A small-molecule ligand and the protein it binds are described below.
Small molecule (SMILES): NCCCC(=O)O

Sequence of chain 1.G:
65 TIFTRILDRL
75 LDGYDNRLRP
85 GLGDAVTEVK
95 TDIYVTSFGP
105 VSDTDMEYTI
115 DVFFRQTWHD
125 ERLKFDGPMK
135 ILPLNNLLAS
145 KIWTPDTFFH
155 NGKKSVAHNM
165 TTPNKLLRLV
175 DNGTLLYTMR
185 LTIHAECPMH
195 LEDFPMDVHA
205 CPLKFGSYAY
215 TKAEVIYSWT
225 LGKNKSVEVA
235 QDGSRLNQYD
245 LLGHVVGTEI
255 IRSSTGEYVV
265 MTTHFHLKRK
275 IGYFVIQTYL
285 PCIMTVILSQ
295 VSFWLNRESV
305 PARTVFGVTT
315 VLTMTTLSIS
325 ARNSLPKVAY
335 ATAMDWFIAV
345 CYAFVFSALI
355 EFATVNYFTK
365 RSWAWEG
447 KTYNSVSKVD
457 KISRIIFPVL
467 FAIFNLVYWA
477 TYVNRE

Binding-site contacts:
Ligand atom C contacts residue PHE117 of chain 1.G at 3.6 Å (hydrophobic).
Ligand atom CD contacts residue TYR181 of chain 1.B at 3.5 Å (hydrophobic).
Ligand atom CG contacts residue PHE224 of chain 1.B at 4.3 Å (hydrophobic).
Ligand atom OXT contacts residue THR226 of chain 1.B at 4.2 Å.
Ligand atom CD contacts residue TYR121 of chain 1.B at 3.6 Å (hydrophobic).
Ligand atom O contacts residue THR182 of chain 1.G at 4.4 Å.
Ligand atom N contacts residue TYR181 of chain 1.B at 3.3 Å (h-bond).
Ligand atom OXT contacts residue PHE117 of chain 1.G at 3.0 Å.
Ligand atom CB contacts residue TYR229 of chain 1.B at 3.6 Å (hydrophobic).
Ligand atom CG contacts residue THR226 of chain 1.B at 3.2 Å.
Ligand atom C contacts residue ARG119 of chain 1.G at 3.6 Å.
Ligand atom CG contacts residue PHE117 of chain 1.G at 4.4 Å (hydrophobic).
Ligand atom N contacts residue TYR229 of chain 1.B at 3.2 Å.
Ligand atom N contacts residue PHE224 of chain 1.B at 3.9 Å.
Ligand atom N contacts residue GLU179 of chain 1.B at 3.8 Å.
Ligand atom O contacts residue THR226 of chain 1.B at 2.2 Å (h-bond).
Ligand atom C contacts residue THR226 of chain 1.B at 3.0 Å.
Ligand atom C contacts residue THR182 of chain 1.G at 4.1 Å.
Ligand atom O contacts residue ARG119 of chain 1.G at 2.5 Å (salt-bridge).
Ligand atom CG contacts residue LEU170 of chain 1.G at 4.4 Å (hydrophobic).
Ligand atom N contacts residue TYR121 of chain 1.B at 3.7 Å.
Ligand atom CD contacts residue PHE224 of chain 1.B at 4.4 Å (hydrophobic).
Ligand atom CD contacts residue TYR229 of chain 1.B at 4.1 Å (hydrophobic).
Ligand atom O contacts residue SER225 of chain 1.B at 4.4 Å.
Ligand atom CG contacts residue TYR229 of chain 1.B at 3.5 Å (hydrophobic).
Ligand atom OXT contacts residue THR182 of chain 1.G at 3.3 Å.
Ligand atom CD contacts residue PHE117 of chain 1.G at 3.9 Å (hydrophobic).
Ligand atom OXT contacts residue ARG119 of chain 1.G at 3.8 Å.
Ligand atom CB contacts residue LEU170 of chain 1.G at 4.1 Å (hydrophobic).
Ligand atom CB contacts residue TYR181 of chain 1.B at 3.3 Å (hydrophobic).
Ligand atom OXT contacts residue TYR181 of chain 1.B at 3.9 Å.
Ligand atom N contacts residue SER180 of chain 1.B at 3.7 Å.
Ligand atom O contacts residue PHE117 of chain 1.G at 4.2 Å.

Sequence of chain 1.B:
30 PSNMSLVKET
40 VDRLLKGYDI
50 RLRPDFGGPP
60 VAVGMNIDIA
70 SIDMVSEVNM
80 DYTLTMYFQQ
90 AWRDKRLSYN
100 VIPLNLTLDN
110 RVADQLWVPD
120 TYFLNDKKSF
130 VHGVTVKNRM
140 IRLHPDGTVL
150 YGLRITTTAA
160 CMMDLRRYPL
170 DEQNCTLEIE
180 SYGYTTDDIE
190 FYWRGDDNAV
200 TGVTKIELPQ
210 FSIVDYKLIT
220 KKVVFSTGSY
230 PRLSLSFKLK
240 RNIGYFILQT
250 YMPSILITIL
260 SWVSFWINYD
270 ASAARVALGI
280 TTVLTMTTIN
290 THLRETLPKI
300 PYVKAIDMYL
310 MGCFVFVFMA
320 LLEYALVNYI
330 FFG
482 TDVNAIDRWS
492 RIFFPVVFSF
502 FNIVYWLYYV